Sequence of chain 1.H:
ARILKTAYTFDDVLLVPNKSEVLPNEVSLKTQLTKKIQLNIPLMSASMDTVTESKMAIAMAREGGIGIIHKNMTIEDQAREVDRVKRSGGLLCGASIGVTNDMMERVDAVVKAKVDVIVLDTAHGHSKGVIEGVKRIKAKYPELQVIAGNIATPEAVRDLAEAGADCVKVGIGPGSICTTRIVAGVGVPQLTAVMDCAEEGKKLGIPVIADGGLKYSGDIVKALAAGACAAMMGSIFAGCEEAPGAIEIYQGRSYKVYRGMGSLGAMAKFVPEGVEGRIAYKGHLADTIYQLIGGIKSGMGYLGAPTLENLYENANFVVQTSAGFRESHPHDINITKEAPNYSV

Sequence of chain 1.G:
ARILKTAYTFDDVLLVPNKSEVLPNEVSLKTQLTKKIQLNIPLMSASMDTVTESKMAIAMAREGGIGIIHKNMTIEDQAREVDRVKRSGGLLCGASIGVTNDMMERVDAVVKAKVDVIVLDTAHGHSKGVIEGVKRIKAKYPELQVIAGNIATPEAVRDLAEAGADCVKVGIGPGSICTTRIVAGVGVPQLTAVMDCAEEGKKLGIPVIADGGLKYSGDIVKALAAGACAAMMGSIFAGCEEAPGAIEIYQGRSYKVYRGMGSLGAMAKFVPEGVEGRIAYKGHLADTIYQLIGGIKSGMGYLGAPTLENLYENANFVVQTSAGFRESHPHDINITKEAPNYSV

The small molecule below binds the protein below.
Small molecule (SMILES): C[C@@H](Oc1cc[n+]([O-])c2ccccc12)c1cn(-c2ccc(Cl)cc2)nn1

Binding-site contacts:
Ligand atom C18 contacts residue PRO28 of chain 1.H at 3.9 Å (hydrophobic).
Ligand atom N2 contacts residue PHE287 of chain 1.G at 3.3 Å.
Ligand atom C2 contacts residue GLY266 of chain 1.G at 3.4 Å.
Ligand atom C7 contacts residue IMP1 of chain 1.CA at 3.9 Å.
Ligand atom C19 contacts residue PRO28 of chain 1.H at 3.8 Å (hydrophobic).
Ligand atom C12 contacts residue GLU290 of chain 1.G at 4.1 Å.
Ligand atom N4 contacts residue MET265 of chain 1.G at 4.0 Å.
Ligand atom C20 contacts residue SER315 of chain 1.H at 4.0 Å.
Ligand atom C21 contacts residue SER315 of chain 1.H at 3.9 Å.
Ligand atom C18 contacts residue FMT1 of chain 1.EA at 3.4 Å.
Ligand atom N1 contacts residue PHE287 of chain 1.G at 3.6 Å.
Ligand atom C18 contacts residue LEU27 of chain 1.H at 4.0 Å (hydrophobic).
Ligand atom C12 contacts residue PHE287 of chain 1.G at 4.1 Å (hydrophobic).
Ligand atom C7 contacts residue ALA127 of chain 1.G at 3.5 Å (hydrophobic).
Ligand atom C16 contacts residue ALA127 of chain 1.G at 4.1 Å (hydrophobic).
Ligand atom C15 contacts residue GLU290 of chain 1.G at 3.9 Å.
Ligand atom O2 contacts residue MET265 of chain 1.G at 3.6 Å.
Ligand atom C8 contacts residue IMP1 of chain 1.CA at 3.4 Å.
Ligand atom C1 contacts residue GLY266 of chain 1.G at 3.5 Å.
Ligand atom C15 contacts residue ALA127 of chain 1.G at 4.1 Å (hydrophobic).
Ligand atom C17 contacts residue FMT1 of chain 1.EA at 3.4 Å.
Ligand atom CL1 contacts residue HIS128 of chain 1.G at 3.8 Å.
Ligand atom C16 contacts residue PHE287 of chain 1.G at 4.0 Å (hydrophobic).
Ligand atom CL1 contacts residue GLY318 of chain 1.H at 3.1 Å.
Ligand atom C8 contacts residue GLU290 of chain 1.G at 4.1 Å.
Ligand atom C3 contacts residue GLY266 of chain 1.G at 4.0 Å.
Ligand atom C9 contacts residue IMP1 of chain 1.CA at 3.5 Å.
Ligand atom CL1 contacts residue PRO28 of chain 1.H at 3.9 Å.
Ligand atom CL1 contacts residue TYR319 of chain 1.H at 3.5 Å.
Ligand atom C8 contacts residue ALA127 of chain 1.G at 3.7 Å (hydrophobic).
Ligand atom C10 contacts residue IMP1 of chain 1.CA at 4.0 Å.
Ligand atom C17 contacts residue PHE287 of chain 1.G at 4.0 Å (hydrophobic).
Ligand atom N3 contacts residue PHE287 of chain 1.G at 3.6 Å.
Ligand atom C7 contacts residue GLU290 of chain 1.G at 3.5 Å.
Ligand atom C20 contacts residue TYR319 of chain 1.H at 3.8 Å (hydrophobic).
Ligand atom C3 contacts residue MET265 of chain 1.G at 4.0 Å (hydrophobic).
Ligand atom O1 contacts residue GLU290 of chain 1.G at 3.8 Å.
Ligand atom C6 contacts residue ALA127 of chain 1.G at 3.9 Å (hydrophobic).
Ligand atom C12 contacts residue VAL288 of chain 1.G at 3.2 Å (hydrophobic).
Ligand atom O1 contacts residue GLY266 of chain 1.G at 3.7 Å.